Binding-site contacts:
Ligand atom N2 contacts residue ASN289 of chain 1.A at 2.6 Å (h-bond).
Ligand atom C2 contacts residue ASN289 of chain 1.A at 2.1 Å.
Ligand atom C1 contacts residue ASN289 of chain 1.A at 1.4 Å.
Ligand atom C5 contacts residue ASN289 of chain 1.A at 3.6 Å.
Ligand atom C4 contacts residue ASN289 of chain 1.A at 4.0 Å.
Ligand atom O7 contacts residue ASN278 of chain 1.A at 4.5 Å.
Ligand atom O7 contacts residue ASN289 of chain 1.A at 3.0 Å (h-bond).
Ligand atom C8 contacts residue ASN278 of chain 1.A at 2.9 Å.
Ligand atom C7 contacts residue ASN278 of chain 1.A at 4.1 Å.
Ligand atom C3 contacts residue ASN289 of chain 1.A at 3.5 Å.
Ligand atom C7 contacts residue ASN289 of chain 1.A at 3.1 Å.
Ligand atom O5 contacts residue ASN289 of chain 1.A at 2.4 Å (h-bond).
Ligand atom O3 contacts residue ASN289 of chain 1.A at 4.4 Å.

Sequence of chain 1.A:
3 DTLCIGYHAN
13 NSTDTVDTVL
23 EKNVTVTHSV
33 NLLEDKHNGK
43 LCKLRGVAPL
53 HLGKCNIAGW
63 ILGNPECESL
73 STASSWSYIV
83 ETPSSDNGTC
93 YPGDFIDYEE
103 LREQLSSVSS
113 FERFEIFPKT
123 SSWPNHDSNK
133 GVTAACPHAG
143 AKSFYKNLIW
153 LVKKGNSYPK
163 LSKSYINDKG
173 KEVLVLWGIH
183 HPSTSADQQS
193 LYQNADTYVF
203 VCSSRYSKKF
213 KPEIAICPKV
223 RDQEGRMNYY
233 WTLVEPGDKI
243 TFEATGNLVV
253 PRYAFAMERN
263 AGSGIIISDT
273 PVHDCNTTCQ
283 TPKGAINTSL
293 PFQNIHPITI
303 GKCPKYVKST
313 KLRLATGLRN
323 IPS

The protein below binds the small molecule below.
Small molecule (SMILES): CC(=O)N[C@@H]1[C@@H](O)[C@H](O)[C@@H](CO)O[C@H]1O